Sequence of chain 1.A:
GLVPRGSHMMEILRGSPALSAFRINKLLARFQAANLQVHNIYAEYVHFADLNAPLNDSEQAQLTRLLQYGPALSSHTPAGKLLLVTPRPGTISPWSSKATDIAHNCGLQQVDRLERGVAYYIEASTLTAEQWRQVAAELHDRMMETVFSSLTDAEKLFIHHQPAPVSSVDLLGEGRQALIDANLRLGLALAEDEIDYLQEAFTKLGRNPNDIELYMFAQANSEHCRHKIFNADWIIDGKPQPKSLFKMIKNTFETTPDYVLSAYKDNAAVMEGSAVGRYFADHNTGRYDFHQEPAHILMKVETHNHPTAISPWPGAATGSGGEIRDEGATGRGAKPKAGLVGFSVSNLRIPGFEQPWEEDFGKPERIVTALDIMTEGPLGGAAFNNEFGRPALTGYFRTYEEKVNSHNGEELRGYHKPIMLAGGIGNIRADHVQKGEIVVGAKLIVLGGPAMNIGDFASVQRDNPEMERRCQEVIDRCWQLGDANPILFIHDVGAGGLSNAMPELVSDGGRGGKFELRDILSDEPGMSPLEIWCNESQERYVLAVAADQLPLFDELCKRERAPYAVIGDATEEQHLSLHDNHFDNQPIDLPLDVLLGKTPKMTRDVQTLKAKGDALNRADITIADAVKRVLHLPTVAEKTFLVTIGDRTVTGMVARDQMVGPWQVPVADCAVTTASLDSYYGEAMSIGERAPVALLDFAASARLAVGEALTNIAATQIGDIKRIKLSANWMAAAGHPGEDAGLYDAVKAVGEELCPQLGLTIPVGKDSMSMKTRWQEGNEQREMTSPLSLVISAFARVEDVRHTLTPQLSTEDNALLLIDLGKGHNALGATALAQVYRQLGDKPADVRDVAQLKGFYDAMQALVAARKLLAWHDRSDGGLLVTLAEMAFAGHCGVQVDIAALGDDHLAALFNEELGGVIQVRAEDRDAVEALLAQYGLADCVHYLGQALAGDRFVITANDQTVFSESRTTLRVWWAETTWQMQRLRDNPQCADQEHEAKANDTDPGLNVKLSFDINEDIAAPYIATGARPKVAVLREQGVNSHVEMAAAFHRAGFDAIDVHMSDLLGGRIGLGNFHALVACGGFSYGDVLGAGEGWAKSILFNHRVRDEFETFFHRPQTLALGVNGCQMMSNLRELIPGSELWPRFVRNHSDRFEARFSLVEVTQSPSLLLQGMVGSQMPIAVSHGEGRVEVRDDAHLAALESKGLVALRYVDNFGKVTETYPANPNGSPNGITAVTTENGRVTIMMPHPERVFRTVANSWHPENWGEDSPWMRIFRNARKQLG

Binding-site contacts:
Ligand atom N6 contacts residue PHE230 of chain 1.A at 3.5 Å.
Ligand atom O3G contacts residue GLU302 of chain 1.A at 2.5 Å (salt-bridge).
Ligand atom C5 contacts residue GLY783 of chain 1.A at 3.7 Å.
Ligand atom O1B contacts residue ASN267 of chain 1.A at 3.1 Å.
Ligand atom O2B contacts residue GLU302 of chain 1.A at 3.4 Å (salt-bridge).
Ligand atom O3' contacts residue ASP266 of chain 1.A at 2.5 Å (salt-bridge).
Ligand atom C2 contacts residue VAL782 of chain 1.A at 3.6 Å (hydrophobic).
Ligand atom O2B contacts residue LYS784 of chain 1.A at 3.1 Å (salt-bridge).
Ligand atom C8 contacts residue GLY783 of chain 1.A at 3.8 Å.
Ligand atom O2' contacts residue GLY783 of chain 1.A at 3.6 Å (h-bond).
Ligand atom N3B contacts residue ASP326 of chain 1.A at 3.0 Å (salt-bridge).
Ligand atom N1 contacts residue GLY783 of chain 1.A at 3.6 Å.
Ligand atom PG contacts residue LYS784 of chain 1.A at 3.8 Å.
Ligand atom O2' contacts residue VAL782 of chain 1.A at 3.2 Å.
Ligand atom O2B contacts residue LYS300 of chain 1.A at 2.7 Å (salt-bridge).
Ligand atom O1B contacts residue ASP266 of chain 1.A at 3.5 Å (salt-bridge).
Ligand atom O3G contacts residue ASP326 of chain 1.A at 3.7 Å.
Ligand atom O2G contacts residue ASP326 of chain 1.A at 3.9 Å.
Ligand atom C3' contacts residue ASP266 of chain 1.A at 3.0 Å.
Ligand atom O2A contacts residue HIS227 of chain 1.A at 2.8 Å.
Ligand atom N7 contacts residue GLY783 of chain 1.A at 3.9 Å.
Ligand atom PG contacts residue ASP510 of chain 1.A at 3.6 Å.
Ligand atom C2 contacts residue GLY783 of chain 1.A at 3.2 Å.
Ligand atom O1A contacts residue LYS784 of chain 1.A at 3.2 Å.
Ligand atom N3 contacts residue VAL782 of chain 1.A at 3.6 Å.
Ligand atom N3B contacts residue ASP510 of chain 1.A at 3.2 Å (salt-bridge).
Ligand atom O2G contacts residue ASP510 of chain 1.A at 2.7 Å (salt-bridge).
Ligand atom N9 contacts residue GLY783 of chain 1.A at 3.7 Å.
Ligand atom O1B contacts residue ASP326 of chain 1.A at 3.4 Å (salt-bridge).
Ligand atom O2A contacts residue LYS784 of chain 1.A at 3.7 Å.
Ligand atom N6 contacts residue ASP785 of chain 1.A at 3.6 Å (salt-bridge).
Ligand atom O4' contacts residue TYR264 of chain 1.A at 3.8 Å.
Ligand atom C4' contacts residue ASP266 of chain 1.A at 3.6 Å.
Ligand atom C4 contacts residue GLY783 of chain 1.A at 3.5 Å.
Ligand atom PB contacts residue ASP326 of chain 1.A at 3.4 Å.
Ligand atom O2' contacts residue LYS300 of chain 1.A at 3.7 Å.
Ligand atom O3G contacts residue LYS784 of chain 1.A at 2.7 Å (salt-bridge).
Ligand atom O2B contacts residue ASP326 of chain 1.A at 3.1 Å (salt-bridge).
Ligand atom O1G contacts residue LYS784 of chain 1.A at 3.7 Å.
Ligand atom N3 contacts residue GLY783 of chain 1.A at 3.0 Å (h-bond).

A small-molecule ligand and the protein it binds are described below.
Small molecule (SMILES): Nc1ncnc2c1ncn2[C@@H]1O[C@H](CO[P](=O)(O)O[P](=O)(O)NP(=O)(O)O)[C@@H](O)[C@H]1O